The protein below binds the small molecule below.
Small molecule (SMILES): O=C(Cn1c(-c2ccccn2)nc2ccccc21)Nc1ccc2ccccc2c1

Binding-site contacts:
Ligand atom O contacts residue ALA150 of chain 1.D at 4.0 Å.
Ligand atom C41 contacts residue IMP1 of chain 1.T at 3.3 Å.
Ligand atom N42 contacts residue IMP1 of chain 1.T at 3.9 Å.
Ligand atom C27 contacts residue LEU50 of chain 1.B at 4.0 Å (hydrophobic).
Ligand atom C4 contacts residue GLU313 of chain 1.D at 3.5 Å.
Ligand atom C2 contacts residue TYR342 of chain 1.B at 3.5 Å (hydrophobic).
Ligand atom N42 contacts residue ALA150 of chain 1.D at 3.9 Å.
Ligand atom C14 contacts residue MET294 of chain 1.D at 3.8 Å (hydrophobic).
Ligand atom C40 contacts residue IMP1 of chain 1.T at 3.4 Å.
Ligand atom C4 contacts residue ALA150 of chain 1.D at 3.7 Å (hydrophobic).
Ligand atom C13 contacts residue ALA150 of chain 1.D at 3.8 Å (hydrophobic).
Ligand atom C25 contacts residue PRO51 of chain 1.B at 3.8 Å (hydrophobic).
Ligand atom C9 contacts residue MET294 of chain 1.D at 4.0 Å (hydrophobic).
Ligand atom C13 contacts residue LEU310 of chain 1.D at 4.0 Å (hydrophobic).
Ligand atom N4 contacts residue ALA150 of chain 1.D at 3.6 Å.
Ligand atom C40 contacts residue ALA150 of chain 1.D at 3.8 Å (hydrophobic).
Ligand atom C26 contacts residue VAL49 of chain 1.B at 3.9 Å (hydrophobic).
Ligand atom C26 contacts residue HIS151 of chain 1.D at 3.9 Å.
Ligand atom C18 contacts residue PRO51 of chain 1.B at 3.9 Å (hydrophobic).
Ligand atom C5 contacts residue ALA338 of chain 1.B at 3.3 Å (hydrophobic).
Ligand atom C37 contacts residue ALA150 of chain 1.D at 4.0 Å (hydrophobic).
Ligand atom C12 contacts residue ALA150 of chain 1.D at 3.8 Å (hydrophobic).
Ligand atom C41 contacts residue ALA150 of chain 1.D at 3.8 Å (hydrophobic).
Ligand atom C5 contacts residue TYR342 of chain 1.B at 3.7 Å (hydrophobic).
Ligand atom C1 contacts residue MET294 of chain 1.D at 3.4 Å (hydrophobic).
Ligand atom C3 contacts residue MET294 of chain 1.D at 3.7 Å (hydrophobic).
Ligand atom C39 contacts residue ALA150 of chain 1.D at 3.9 Å (hydrophobic).
Ligand atom C25 contacts residue GLY341 of chain 1.B at 3.6 Å.
Ligand atom C2 contacts residue ALA338 of chain 1.B at 3.9 Å (hydrophobic).
Ligand atom C17 contacts residue GLU313 of chain 1.D at 3.2 Å.
Ligand atom C2 contacts residue GLU313 of chain 1.D at 3.6 Å.
Ligand atom C27 contacts residue SER154 of chain 1.D at 3.8 Å.
Ligand atom N4 contacts residue LEU310 of chain 1.D at 4.0 Å.
Ligand atom C25 contacts residue HIS151 of chain 1.D at 3.9 Å.
Ligand atom N4 contacts residue GLU313 of chain 1.D at 2.6 Å (salt-bridge).
Ligand atom C13 contacts residue GLU313 of chain 1.D at 3.4 Å.
Ligand atom C11 contacts residue MET294 of chain 1.D at 4.0 Å (hydrophobic).
Ligand atom C10 contacts residue MET294 of chain 1.D at 3.6 Å (hydrophobic).
Ligand atom N3 contacts residue MET288 of chain 1.D at 3.7 Å.
Ligand atom C41 contacts residue THR207 of chain 1.D at 3.9 Å.

Sequence of chain 1.D:
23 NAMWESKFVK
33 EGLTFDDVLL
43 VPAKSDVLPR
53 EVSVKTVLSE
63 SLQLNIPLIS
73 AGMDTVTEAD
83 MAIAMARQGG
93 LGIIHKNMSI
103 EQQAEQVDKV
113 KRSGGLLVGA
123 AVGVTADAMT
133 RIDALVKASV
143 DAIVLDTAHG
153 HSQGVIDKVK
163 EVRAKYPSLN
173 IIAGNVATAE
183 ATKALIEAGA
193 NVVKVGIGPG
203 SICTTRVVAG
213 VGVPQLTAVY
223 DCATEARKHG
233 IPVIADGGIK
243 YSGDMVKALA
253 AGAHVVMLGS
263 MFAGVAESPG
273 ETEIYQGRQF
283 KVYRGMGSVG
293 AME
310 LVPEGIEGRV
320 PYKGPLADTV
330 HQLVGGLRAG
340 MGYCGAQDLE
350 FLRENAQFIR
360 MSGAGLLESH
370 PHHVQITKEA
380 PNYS

Sequence of chain 1.B:
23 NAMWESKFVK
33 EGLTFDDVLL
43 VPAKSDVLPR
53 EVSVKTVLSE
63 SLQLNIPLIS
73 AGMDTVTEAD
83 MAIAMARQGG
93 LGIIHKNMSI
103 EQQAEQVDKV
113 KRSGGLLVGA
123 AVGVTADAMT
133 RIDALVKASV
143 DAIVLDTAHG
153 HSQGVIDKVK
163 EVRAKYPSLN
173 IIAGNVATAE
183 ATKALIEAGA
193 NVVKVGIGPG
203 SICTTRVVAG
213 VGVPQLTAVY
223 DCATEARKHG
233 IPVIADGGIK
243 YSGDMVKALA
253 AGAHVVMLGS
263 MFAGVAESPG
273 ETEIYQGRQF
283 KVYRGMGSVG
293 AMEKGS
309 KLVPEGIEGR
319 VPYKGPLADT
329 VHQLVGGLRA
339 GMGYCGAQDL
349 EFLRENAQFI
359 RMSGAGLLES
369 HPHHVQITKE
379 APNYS